Sequence of chain 2.B:
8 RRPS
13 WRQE

Binding-site contacts:
Ligand atom C13 contacts residue PRO172 of chain 2.A at 3.8 Å (hydrophobic).
Ligand atom C06 contacts residue TRP13 of chain 2.B at 3.6 Å (hydrophobic).
Ligand atom C08 contacts residue TRP13 of chain 2.B at 3.6 Å (hydrophobic).
Ligand atom C07 contacts residue LYS127 of chain 2.A at 4.3 Å.
Ligand atom C06 contacts residue PRO172 of chain 2.A at 3.4 Å (hydrophobic).
Ligand atom C08 contacts residue ILE173 of chain 2.A at 3.6 Å (hydrophobic).
Ligand atom C06 contacts residue GLY176 of chain 2.A at 4.0 Å.
Ligand atom CL1 contacts residue ILE173 of chain 2.A at 4.3 Å.
Ligand atom C05 contacts residue LYS127 of chain 2.A at 1.4 Å.
Ligand atom C02 contacts residue PHE124 of chain 2.A at 4.4 Å (hydrophobic).
Ligand atom C07 contacts residue ILE224 of chain 2.A at 3.8 Å (hydrophobic).
Ligand atom C02 contacts residue TRP13 of chain 2.B at 3.3 Å (hydrophobic).
Ligand atom C03 contacts residue LYS127 of chain 2.A at 3.7 Å.
Ligand atom C02 contacts residue ASN47 of chain 2.A at 4.4 Å.
Ligand atom C07 contacts residue PRO172 of chain 2.A at 3.2 Å (hydrophobic).
Ligand atom N09 contacts residue ILE173 of chain 2.A at 4.2 Å.
Ligand atom C03 contacts residue ILE173 of chain 2.A at 3.7 Å (hydrophobic).
Ligand atom CL1 contacts residue PHE124 of chain 2.A at 4.2 Å.
Ligand atom N09 contacts residue TRP13 of chain 2.B at 4.2 Å.
Ligand atom C07 contacts residue ILE173 of chain 2.A at 3.7 Å (hydrophobic).
Ligand atom C05 contacts residue TRP13 of chain 2.B at 3.6 Å (hydrophobic).
Ligand atom C02 contacts residue ILE173 of chain 2.A at 3.5 Å (hydrophobic).
Ligand atom C04 contacts residue TRP13 of chain 2.B at 3.5 Å (hydrophobic).
Ligand atom C08 contacts residue PRO172 of chain 2.A at 4.3 Å (hydrophobic).
Ligand atom N12 contacts residue PRO172 of chain 2.A at 3.8 Å.
Ligand atom C03 contacts residue PHE124 of chain 2.A at 4.0 Å (hydrophobic).
Ligand atom N09 contacts residue PRO172 of chain 2.A at 3.8 Å.
Ligand atom C07 contacts residue TRP13 of chain 2.B at 3.5 Å (hydrophobic).
Ligand atom C06 contacts residue ILE173 of chain 2.A at 3.8 Å (hydrophobic).
Ligand atom C10 contacts residue ILE173 of chain 2.A at 4.1 Å (hydrophobic).
Ligand atom CL1 contacts residue TRP13 of chain 2.B at 3.7 Å.
Ligand atom C11 contacts residue PRO172 of chain 2.A at 3.9 Å (hydrophobic).
Ligand atom C04 contacts residue ILE173 of chain 2.A at 3.8 Å (hydrophobic).
Ligand atom CL1 contacts residue ASN47 of chain 2.A at 3.0 Å.
Ligand atom C13 contacts residue TRP13 of chain 2.B at 4.2 Å (hydrophobic).
Ligand atom C03 contacts residue TRP13 of chain 2.B at 3.5 Å (hydrophobic).
Ligand atom C04 contacts residue LYS127 of chain 2.A at 2.5 Å.
Ligand atom C13 contacts residue ILE224 of chain 2.A at 4.2 Å (hydrophobic).
Ligand atom C06 contacts residue LYS127 of chain 2.A at 2.9 Å.
Ligand atom C10 contacts residue PRO172 of chain 2.A at 3.8 Å (hydrophobic).

This protein binds this small molecule.
Small molecule (SMILES): OCc1ccc(-n2ccnc2)c(Cl)c1

Sequence of chain 2.A:
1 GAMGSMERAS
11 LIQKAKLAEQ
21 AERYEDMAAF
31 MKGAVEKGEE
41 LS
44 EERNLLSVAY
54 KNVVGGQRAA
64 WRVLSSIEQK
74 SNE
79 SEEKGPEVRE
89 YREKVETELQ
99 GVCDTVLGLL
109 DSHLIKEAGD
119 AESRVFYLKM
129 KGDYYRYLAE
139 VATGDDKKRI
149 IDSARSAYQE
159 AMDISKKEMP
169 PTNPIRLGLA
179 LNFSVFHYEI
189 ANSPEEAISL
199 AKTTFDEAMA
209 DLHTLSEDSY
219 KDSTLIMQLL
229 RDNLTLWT